This small molecule binds to this protein.
Small molecule (SMILES): O=C1CCCN1CC[C@H](C[C@H](C[C@@H](CCN1CCCC1=O)N1CCCC1=O)N1CCCC1=O)N1C=CCC1=O

Binding-site contacts:
Ligand atom C15 contacts residue PHE66 of chain 2.A at 3.5 Å (hydrophobic).
Ligand atom C41 contacts residue MET32 of chain 2.A at 4.5 Å (hydrophobic).
Ligand atom C38 contacts residue PHE66 of chain 2.A at 4.3 Å (hydrophobic).
Ligand atom C44 contacts residue ILE79 of chain 2.A at 3.8 Å (hydrophobic).
Ligand atom N43 contacts residue PHE66 of chain 2.A at 4.4 Å.
Ligand atom C04 contacts residue PHE66 of chain 2.A at 3.7 Å (hydrophobic).
Ligand atom C32 contacts residue ASN30 of chain 2.A at 4.1 Å.
Ligand atom C48 contacts residue GLY82 of chain 2.A at 3.3 Å.
Ligand atom C48 contacts residue GLU81 of chain 2.A at 3.9 Å.
Ligand atom C01 contacts residue PHE66 of chain 2.A at 4.0 Å (hydrophobic).
Ligand atom O12 contacts residue ILE33 of chain 2.A at 4.1 Å.
Ligand atom C38 contacts residue MET32 of chain 2.A at 3.5 Å (hydrophobic).
Ligand atom N07 contacts residue PHE66 of chain 2.A at 3.6 Å.
Ligand atom C48 contacts residue PHE66 of chain 2.A at 3.9 Å (hydrophobic).
Ligand atom C09 contacts residue PHE66 of chain 2.A at 3.5 Å (hydrophobic).
Ligand atom C35 contacts residue MET32 of chain 2.A at 4.4 Å (hydrophobic).
Ligand atom C51 contacts residue LEU36 of chain 2.A at 3.8 Å (hydrophobic).
Ligand atom C45 contacts residue ILE79 of chain 2.A at 3.6 Å (hydrophobic).
Ligand atom C08 contacts residue MET32 of chain 2.A at 4.3 Å (hydrophobic).
Ligand atom O12 contacts residue ASN30 of chain 2.A at 3.8 Å.
Ligand atom C48 contacts residue ILE79 of chain 2.A at 4.5 Å (hydrophobic).
Ligand atom C08 contacts residue PHE66 of chain 2.A at 3.6 Å (hydrophobic).
Ligand atom C29 contacts residue ASN30 of chain 2.A at 4.4 Å.
Ligand atom C01 contacts residue MET67 of chain 2.A at 4.4 Å (hydrophobic).
Ligand atom C13 contacts residue PHE66 of chain 2.A at 4.3 Å (hydrophobic).
Ligand atom C45 contacts residue GLU81 of chain 2.A at 3.9 Å.
Ligand atom C51 contacts residue PHE66 of chain 2.A at 4.1 Å (hydrophobic).
Ligand atom O12 contacts residue MET32 of chain 2.A at 3.2 Å.
Ligand atom O12 contacts residue PHE66 of chain 2.A at 3.3 Å.
Ligand atom O54 contacts residue ILE79 of chain 2.A at 3.5 Å.
Ligand atom C48 contacts residue LEU36 of chain 2.A at 4.0 Å (hydrophobic).
Ligand atom C15 contacts residue MET32 of chain 2.A at 3.6 Å (hydrophobic).
Ligand atom C45 contacts residue GLY82 of chain 2.A at 4.2 Å.
Ligand atom C35 contacts residue PHE66 of chain 2.A at 4.3 Å (hydrophobic).
Ligand atom C51 contacts residue GLY82 of chain 2.A at 4.3 Å.
Ligand atom C48 contacts residue ARG83 of chain 2.A at 4.5 Å.
Ligand atom C45 contacts residue ARG83 of chain 2.A at 4.2 Å.
Ligand atom C79 contacts residue ILE79 of chain 2.A at 3.9 Å (hydrophobic).

Sequence of chain 2.A:
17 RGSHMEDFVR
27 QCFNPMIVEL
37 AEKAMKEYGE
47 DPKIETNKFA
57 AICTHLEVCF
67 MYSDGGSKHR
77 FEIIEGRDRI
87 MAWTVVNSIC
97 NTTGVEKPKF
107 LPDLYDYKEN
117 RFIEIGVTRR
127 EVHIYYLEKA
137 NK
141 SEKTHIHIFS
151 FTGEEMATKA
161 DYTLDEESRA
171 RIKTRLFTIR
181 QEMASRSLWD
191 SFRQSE